Sequence of chain 3.B:
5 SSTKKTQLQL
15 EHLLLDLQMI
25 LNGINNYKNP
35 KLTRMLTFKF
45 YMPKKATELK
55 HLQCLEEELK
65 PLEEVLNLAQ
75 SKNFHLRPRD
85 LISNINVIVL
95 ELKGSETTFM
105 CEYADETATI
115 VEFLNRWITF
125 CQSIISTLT

Binding-site contacts:
Ligand atom CL35 contacts residue MET39 of chain 3.B at 3.5 Å.
Ligand atom C33 contacts residue LEU72 of chain 3.B at 3.7 Å (hydrophobic).
Ligand atom O17 contacts residue PHE42 of chain 3.B at 3.5 Å.
Ligand atom C2 contacts residue LYS43 of chain 3.B at 4.0 Å.
Ligand atom C32 contacts residue LEU72 of chain 3.B at 3.5 Å (hydrophobic).
Ligand atom C30 contacts residue ARG38 of chain 3.B at 3.9 Å.
Ligand atom O17 contacts residue LYS43 of chain 3.B at 2.8 Å (salt-bridge).
Ligand atom C2 contacts residue TYR45 of chain 3.B at 3.8 Å (hydrophobic).
Ligand atom C22 contacts residue THR41 of chain 3.B at 3.5 Å.
Ligand atom N3 contacts residue LYS43 of chain 3.B at 3.1 Å (salt-bridge).
Ligand atom N3 contacts residue GLU62 of chain 3.B at 2.9 Å (salt-bridge).
Ligand atom CL35 contacts residue ALA73 of chain 3.B at 3.6 Å.
Ligand atom N4 contacts residue TYR45 of chain 3.B at 3.9 Å.
Ligand atom CL35 contacts residue LEU72 of chain 3.B at 3.6 Å.
Ligand atom N1 contacts residue GLU62 of chain 3.B at 3.0 Å (salt-bridge).
Ligand atom C34 contacts residue LEU72 of chain 3.B at 3.9 Å (hydrophobic).
Ligand atom CL36 contacts residue LEU72 of chain 3.B at 4.0 Å.
Ligand atom C32 contacts residue LYS35 of chain 3.B at 3.7 Å.
Ligand atom C2 contacts residue GLU62 of chain 3.B at 3.6 Å.
Ligand atom CL36 contacts residue PHE42 of chain 3.B at 4.0 Å.
Ligand atom C8 contacts residue TYR45 of chain 3.B at 3.2 Å (hydrophobic).
Ligand atom CL35 contacts residue VAL69 of chain 3.B at 4.0 Å.
Ligand atom C32 contacts residue ARG38 of chain 3.B at 4.0 Å.
Ligand atom C31 contacts residue ARG38 of chain 3.B at 3.8 Å.
Ligand atom C5 contacts residue LYS43 of chain 3.B at 3.6 Å.
Ligand atom N18 contacts residue PHE42 of chain 3.B at 4.0 Å.
Ligand atom C23 contacts residue THR41 of chain 3.B at 3.8 Å.
Ligand atom N14 contacts residue PHE42 of chain 3.B at 3.6 Å.
Ligand atom C20 contacts residue PHE42 of chain 3.B at 3.7 Å (hydrophobic).
Ligand atom C16 contacts residue PHE42 of chain 3.B at 4.0 Å (hydrophobic).
Ligand atom C15 contacts residue PHE42 of chain 3.B at 4.0 Å (hydrophobic).
Ligand atom N3 contacts residue PHE44 of chain 3.B at 4.0 Å.
Ligand atom CL36 contacts residue MET39 of chain 3.B at 3.9 Å.
Ligand atom N14 contacts residue LYS43 of chain 3.B at 3.8 Å.
Ligand atom N1 contacts residue PRO65 of chain 3.B at 3.2 Å.
Ligand atom C28 contacts residue THR41 of chain 3.B at 3.9 Å.
Ligand atom N3 contacts residue TYR45 of chain 3.B at 3.6 Å.
Ligand atom C22 contacts residue PHE42 of chain 3.B at 3.9 Å (hydrophobic).
Ligand atom C7 contacts residue TYR45 of chain 3.B at 3.5 Å (hydrophobic).
Ligand atom C16 contacts residue LYS43 of chain 3.B at 3.9 Å.

This small molecule binds to this protein.
Small molecule (SMILES): N=C(N)N[C@@H](C(=O)NCC(=O)N1CCC(c2cc(-c3cccc(Cl)c3Cl)n[nH]2)CC1)C1CCCCC1